Sequence of chain 3.E:
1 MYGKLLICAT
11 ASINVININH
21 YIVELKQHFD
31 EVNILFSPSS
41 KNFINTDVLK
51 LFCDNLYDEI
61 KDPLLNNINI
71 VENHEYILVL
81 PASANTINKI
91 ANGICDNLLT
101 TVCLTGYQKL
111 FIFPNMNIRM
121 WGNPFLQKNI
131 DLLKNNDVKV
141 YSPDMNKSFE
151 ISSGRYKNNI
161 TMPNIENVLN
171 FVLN

Sequence of chain 1.G:
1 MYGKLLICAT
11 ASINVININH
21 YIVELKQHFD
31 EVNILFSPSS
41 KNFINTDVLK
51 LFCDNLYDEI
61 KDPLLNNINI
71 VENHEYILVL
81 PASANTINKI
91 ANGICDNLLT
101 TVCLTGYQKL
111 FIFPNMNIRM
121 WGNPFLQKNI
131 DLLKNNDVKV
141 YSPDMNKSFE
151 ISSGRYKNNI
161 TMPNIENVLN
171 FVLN

Sequence of chain 2.E:
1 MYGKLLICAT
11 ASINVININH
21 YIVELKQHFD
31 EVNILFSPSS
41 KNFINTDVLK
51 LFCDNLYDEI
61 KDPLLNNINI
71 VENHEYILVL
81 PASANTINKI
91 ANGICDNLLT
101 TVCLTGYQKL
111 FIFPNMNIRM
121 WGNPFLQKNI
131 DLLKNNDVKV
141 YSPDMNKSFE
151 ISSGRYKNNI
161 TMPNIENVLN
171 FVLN

The protein below binds the small molecule below.
Small molecule (SMILES): C[C@@H](O)[C@H](NC(=O)[C@H](Cc1ccc(O)cc1)NC(=O)[C@H](CO)NC(=O)[C@@H](N)CC(=O)O)C(=O)N[C@@H](CS)C(=O)O

Binding-site contacts:
Ligand atom OXT contacts residue ASN66 of chain 3.E at 3.2 Å (h-bond).
Ligand atom OH contacts residue ASN19 of chain 2.E at 2.9 Å (h-bond).
Ligand atom O contacts residue ILE151 of chain 1.G at 2.9 Å (h-bond).
Ligand atom CZ contacts residue ASN19 of chain 2.E at 3.6 Å.
Ligand atom CE2 contacts residue ASN17 of chain 1.G at 3.3 Å.
Ligand atom CB contacts residue ASN14 of chain 1.G at 3.5 Å.
Ligand atom OG1 contacts residue GLU150 of chain 1.G at 3.7 Å.
Ligand atom OG contacts residue THR161 of chain 1.G at 3.3 Å.
Ligand atom OD1 contacts residue VAL23 of chain 2.E at 3.6 Å.
Ligand atom SG contacts residue FMN1 of chain 1.N at 3.3 Å (h-bond).
Ligand atom O contacts residue ASN117 of chain 1.G at 2.9 Å (h-bond).
Ligand atom OD1 contacts residue TYR156 of chain 1.G at 2.7 Å (h-bond).
Ligand atom CB contacts residue ILE68 of chain 3.E at 3.5 Å (hydrophobic).
Ligand atom CE1 contacts residue PHE52 of chain 2.E at 3.6 Å (hydrophobic).
Ligand atom O contacts residue GLU150 of chain 1.G at 3.4 Å.
Ligand atom C contacts residue SER148 of chain 1.G at 3.3 Å.
Ligand atom C contacts residue SER152 of chain 1.G at 3.5 Å.
Ligand atom CE2 contacts residue ASN19 of chain 2.E at 3.5 Å.
Ligand atom N contacts residue ASN14 of chain 1.G at 2.9 Å (h-bond).
Ligand atom O contacts residue PHE149 of chain 1.G at 3.1 Å (h-bond).
Ligand atom CG2 contacts residue SER148 of chain 1.G at 3.0 Å.
Ligand atom O contacts residue SER148 of chain 1.G at 3.6 Å (h-bond).
Ligand atom OG contacts residue MET162 of chain 1.G at 2.8 Å (h-bond).
Ligand atom N contacts residue PHE149 of chain 1.G at 3.4 Å (h-bond).
Ligand atom CD2 contacts residue ASN14 of chain 1.G at 3.6 Å.
Ligand atom CG2 contacts residue ILE160 of chain 1.G at 3.1 Å (hydrophobic).
Ligand atom OD2 contacts residue TYR156 of chain 1.G at 3.6 Å.
Ligand atom N contacts residue ASN117 of chain 1.G at 2.8 Å (h-bond).
Ligand atom CA contacts residue ASN117 of chain 1.G at 3.2 Å.
Ligand atom OG1 contacts residue SER148 of chain 1.G at 2.9 Å (h-bond).
Ligand atom CB contacts residue SER148 of chain 1.G at 3.4 Å.
Ligand atom N contacts residue SER148 of chain 1.G at 3.5 Å (h-bond).
Ligand atom O contacts residue ASN14 of chain 1.G at 2.9 Å (h-bond).
Ligand atom C contacts residue ASN117 of chain 1.G at 3.4 Å.
Ligand atom CA contacts residue ASN14 of chain 1.G at 3.6 Å.
Ligand atom OXT contacts residue SER152 of chain 1.G at 2.3 Å (h-bond).
Ligand atom CA contacts residue ILE151 of chain 1.G at 3.5 Å (hydrophobic).
Ligand atom OH contacts residue VAL23 of chain 2.E at 3.6 Å.
Ligand atom CB contacts residue ASN117 of chain 1.G at 3.2 Å.
Ligand atom CA contacts residue PHE149 of chain 1.G at 3.6 Å (hydrophobic).